Sequence of chain 1.A:
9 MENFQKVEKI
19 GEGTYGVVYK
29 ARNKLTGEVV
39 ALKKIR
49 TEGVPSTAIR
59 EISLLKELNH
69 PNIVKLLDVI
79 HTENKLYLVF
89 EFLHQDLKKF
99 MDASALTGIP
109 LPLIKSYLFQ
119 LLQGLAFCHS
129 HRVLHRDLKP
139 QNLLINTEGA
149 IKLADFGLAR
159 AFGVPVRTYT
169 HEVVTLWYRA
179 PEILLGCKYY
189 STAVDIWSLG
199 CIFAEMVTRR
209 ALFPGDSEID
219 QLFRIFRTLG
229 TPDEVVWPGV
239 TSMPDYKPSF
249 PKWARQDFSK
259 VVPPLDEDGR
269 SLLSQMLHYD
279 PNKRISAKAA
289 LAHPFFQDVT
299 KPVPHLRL

The protein below binds the small molecule below.
Small molecule (SMILES): Nc1nc(Nc2ccc(S(N)(=O)=O)cc2)sc1C(=O)c1cccc([N+](=O)[O-])c1

Binding-site contacts:
Ligand atom N1 contacts residue LEU91 of chain 1.A at 3.5 Å (h-bond).
Ligand atom N3 contacts residue VAL72 of chain 1.A at 3.7 Å.
Ligand atom O19 contacts residue ASP153 of chain 1.A at 3.4 Å (salt-bridge).
Ligand atom O26 contacts residue ASP94 of chain 1.A at 3.1 Å (salt-bridge).
Ligand atom N3 contacts residue GLU89 of chain 1.A at 2.7 Å (salt-bridge).
Ligand atom O26 contacts residue GLN93 of chain 1.A at 3.2 Å.
Ligand atom N3 contacts residue ALA39 of chain 1.A at 3.2 Å.
Ligand atom C20 contacts residue GLN93 of chain 1.A at 3.6 Å.
Ligand atom C23 contacts residue ASP94 of chain 1.A at 3.5 Å.
Ligand atom N28 contacts residue ASP94 of chain 1.A at 2.9 Å (salt-bridge).
Ligand atom C7 contacts residue VAL26 of chain 1.A at 3.6 Å (hydrophobic).
Ligand atom N17 contacts residue ASP153 of chain 1.A at 3.4 Å (salt-bridge).
Ligand atom C14 contacts residue LEU91 of chain 1.A at 3.7 Å (hydrophobic).
Ligand atom C10 contacts residue ASN140 of chain 1.A at 3.5 Å.
Ligand atom O18 contacts residue ASP153 of chain 1.A at 3.6 Å (salt-bridge).
Ligand atom C8 contacts residue ASP153 of chain 1.A at 3.5 Å.
Ligand atom C16 contacts residue LEU91 of chain 1.A at 3.3 Å (hydrophobic).
Ligand atom C2 contacts residue ALA39 of chain 1.A at 3.4 Å (hydrophobic).
Ligand atom C9 contacts residue ASP153 of chain 1.A at 3.6 Å.
Ligand atom C2 contacts residue LEU142 of chain 1.A at 3.3 Å (hydrophobic).
Ligand atom C21 contacts residue HIS92 of chain 1.A at 3.0 Å.
Ligand atom O27 contacts residue LYS97 of chain 1.A at 3.6 Å (salt-bridge).
Ligand atom N3 contacts residue PHE88 of chain 1.A at 3.7 Å.
Ligand atom N1 contacts residue ALA39 of chain 1.A at 3.7 Å.
Ligand atom N1 contacts residue LEU142 of chain 1.A at 3.5 Å.
Ligand atom N17 contacts residue VAL26 of chain 1.A at 3.0 Å.
Ligand atom O18 contacts residue VAL26 of chain 1.A at 3.1 Å.
Ligand atom N15 contacts residue PHE90 of chain 1.A at 3.7 Å.
Ligand atom C10 contacts residue GLN139 of chain 1.A at 3.7 Å.
Ligand atom O18 contacts residue LYS41 of chain 1.A at 3.0 Å.
Ligand atom O19 contacts residue VAL26 of chain 1.A at 3.5 Å.
Ligand atom C20 contacts residue LEU91 of chain 1.A at 3.0 Å (hydrophobic).
Ligand atom O19 contacts residue GLY21 of chain 1.A at 2.8 Å.
Ligand atom C21 contacts residue GLN93 of chain 1.A at 3.5 Å.
Ligand atom O26 contacts residue LYS97 of chain 1.A at 3.0 Å.
Ligand atom C8 contacts residue VAL26 of chain 1.A at 3.3 Å (hydrophobic).
Ligand atom C4 contacts residue LEU142 of chain 1.A at 3.4 Å (hydrophobic).
Ligand atom N15 contacts residue LEU91 of chain 1.A at 2.7 Å (h-bond).
Ligand atom O12 contacts residue PHE88 of chain 1.A at 3.6 Å.
Ligand atom C20 contacts residue HIS92 of chain 1.A at 3.3 Å.